Sequence of chain 1.D:
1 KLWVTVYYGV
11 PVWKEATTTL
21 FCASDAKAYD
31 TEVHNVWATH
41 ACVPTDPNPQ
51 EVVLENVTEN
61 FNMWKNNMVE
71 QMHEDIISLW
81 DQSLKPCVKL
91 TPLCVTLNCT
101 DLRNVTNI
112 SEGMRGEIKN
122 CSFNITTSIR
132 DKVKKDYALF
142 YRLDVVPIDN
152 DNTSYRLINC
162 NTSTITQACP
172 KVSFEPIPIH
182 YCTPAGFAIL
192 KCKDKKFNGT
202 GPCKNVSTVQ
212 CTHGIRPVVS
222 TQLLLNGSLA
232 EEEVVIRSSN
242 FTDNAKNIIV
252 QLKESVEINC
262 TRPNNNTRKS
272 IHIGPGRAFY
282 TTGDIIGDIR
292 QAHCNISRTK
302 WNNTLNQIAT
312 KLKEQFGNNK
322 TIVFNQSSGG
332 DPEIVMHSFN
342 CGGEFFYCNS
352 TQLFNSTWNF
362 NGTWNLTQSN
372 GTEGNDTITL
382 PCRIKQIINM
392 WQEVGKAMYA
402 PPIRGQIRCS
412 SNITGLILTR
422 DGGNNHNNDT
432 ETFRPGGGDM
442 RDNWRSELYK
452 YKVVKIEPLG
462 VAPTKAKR

Sequence of chain 1.B:
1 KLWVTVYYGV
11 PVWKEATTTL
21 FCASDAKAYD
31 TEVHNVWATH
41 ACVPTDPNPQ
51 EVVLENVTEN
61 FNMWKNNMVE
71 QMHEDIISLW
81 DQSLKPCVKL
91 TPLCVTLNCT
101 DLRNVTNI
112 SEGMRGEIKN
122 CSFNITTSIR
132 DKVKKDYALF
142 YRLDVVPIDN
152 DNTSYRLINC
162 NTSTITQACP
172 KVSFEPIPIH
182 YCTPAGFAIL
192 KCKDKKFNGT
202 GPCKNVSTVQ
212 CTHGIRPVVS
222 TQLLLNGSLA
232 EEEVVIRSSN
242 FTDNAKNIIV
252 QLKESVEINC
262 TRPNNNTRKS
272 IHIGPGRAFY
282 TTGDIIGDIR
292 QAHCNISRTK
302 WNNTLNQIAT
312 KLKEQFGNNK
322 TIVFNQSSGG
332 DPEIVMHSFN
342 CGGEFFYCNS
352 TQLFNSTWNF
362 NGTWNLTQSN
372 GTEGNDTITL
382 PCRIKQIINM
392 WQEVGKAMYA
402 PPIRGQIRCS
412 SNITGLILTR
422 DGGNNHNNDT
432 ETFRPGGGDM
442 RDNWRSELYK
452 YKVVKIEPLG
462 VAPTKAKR

The small molecule below binds the protein below.
Small molecule (SMILES): CC(=O)N[C@H]1[C@H](O[C@H]2[C@H](O)[C@@H](NC(C)=O)CO[C@@H]2CO)O[C@H](CO)[C@@H](O)[C@@H]1O

Binding-site contacts:
Ligand atom C3 contacts residue ASN162 of chain 1.D at 3.8 Å.
Ligand atom C1 contacts residue ASN162 of chain 1.D at 1.4 Å.
Ligand atom N2 contacts residue THR163 of chain 1.D at 4.5 Å.
Ligand atom C4 contacts residue ASN162 of chain 1.D at 4.2 Å.
Ligand atom O6 contacts residue ILE130 of chain 1.B at 4.3 Å.
Ligand atom C8 contacts residue ASN162 of chain 1.D at 4.5 Å.
Ligand atom O7 contacts residue ASP150 of chain 1.D at 4.3 Å.
Ligand atom N2 contacts residue ASN162 of chain 1.D at 3.0 Å (h-bond).
Ligand atom C5 contacts residue ASN162 of chain 1.D at 3.6 Å.
Ligand atom C7 contacts residue ASN162 of chain 1.D at 3.3 Å.
Ligand atom C8 contacts residue ASP150 of chain 1.D at 3.7 Å.
Ligand atom O7 contacts residue ASN162 of chain 1.D at 3.2 Å (h-bond).
Ligand atom O7 contacts residue ILE149 of chain 1.D at 4.4 Å.
Ligand atom C8 contacts residue THR163 of chain 1.D at 4.1 Å.
Ligand atom O5 contacts residue ASN162 of chain 1.D at 2.2 Å (h-bond).
Ligand atom C2 contacts residue ASN162 of chain 1.D at 2.5 Å.